A protein and the small-molecule ligand that binds it are described below.
Small molecule (SMILES): N[C@@H](CCC(=O)O)C(=O)O

Binding-site contacts:
Ligand atom OE1 contacts residue SER66 of chain 1.A at 2.9 Å (h-bond).
Ligand atom CD contacts residue SER66 of chain 1.A at 3.0 Å.
Ligand atom OE2 contacts residue SER66 of chain 1.A at 3.3 Å (h-bond).
Ligand atom CB contacts residue ARG67 of chain 1.A at 3.3 Å.
Ligand atom CD contacts residue ARG67 of chain 1.A at 3.9 Å.
Ligand atom OE1 contacts residue ASP68 of chain 1.A at 4.2 Å.
Ligand atom CG contacts residue SER66 of chain 1.A at 3.7 Å.
Ligand atom CG contacts residue ARG67 of chain 1.A at 3.3 Å.
Ligand atom OE1 contacts residue ARG67 of chain 1.A at 3.7 Å.
Ligand atom CB contacts residue ASP68 of chain 1.A at 3.3 Å.

Sequence of chain 1.A:
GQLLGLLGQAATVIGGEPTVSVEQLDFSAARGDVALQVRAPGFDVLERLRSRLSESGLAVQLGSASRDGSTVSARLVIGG